The protein below binds the small molecule below.
Small molecule (SMILES): CC(=O)N[C@H]1[C@H](O[C@H]2[C@H](O)[C@@H](NC(C)=O)CO[C@@H]2CO)O[C@H](CO)[C@@H](O[C@@H]2O[C@H](CO[C@H]3O[C@H](CO)[C@@H](O)[C@H](O)[C@@H]3O)[C@@H](O)[C@H](O[C@H]3O[C@H](CO)[C@@H](O)[C@H](O)[C@@H]3O)[C@@H]2O)[C@@H]1O

Binding-site contacts:
Ligand atom C6 contacts residue NAG1 of chain 1.AB at 3.8 Å.
Ligand atom O5 contacts residue SER357 of chain 1.G at 4.3 Å.
Ligand atom O4 contacts residue NAG2 of chain 1.YA at 4.2 Å.
Ligand atom C8 contacts residue NAG1 of chain 1.YA at 3.6 Å.
Ligand atom C8 contacts residue NAG1 of chain 1.AB at 3.7 Å.
Ligand atom O4 contacts residue BMA3 of chain 1.YA at 4.4 Å.
Ligand atom O3 contacts residue NAG1 of chain 1.YA at 4.5 Å.
Ligand atom N2 contacts residue NAG1 of chain 1.YA at 3.1 Å (h-bond).
Ligand atom O6 contacts residue NAG1 of chain 1.AB at 3.3 Å.
Ligand atom C1 contacts residue ASN355 of chain 1.G at 1.4 Å.
Ligand atom C7 contacts residue ASN355 of chain 1.G at 4.0 Å.
Ligand atom C7 contacts residue NAG1 of chain 1.YA at 3.8 Å.
Ligand atom O5 contacts residue ASN355 of chain 1.G at 2.2 Å (h-bond).
Ligand atom C2 contacts residue NAG1 of chain 1.YA at 4.0 Å.
Ligand atom O3 contacts residue NAG2 of chain 1.YA at 3.7 Å.
Ligand atom C5 contacts residue ASN355 of chain 1.G at 3.6 Å.
Ligand atom C4 contacts residue ASN355 of chain 1.G at 4.1 Å.
Ligand atom C5 contacts residue NAG2 of chain 1.YA at 4.5 Å.
Ligand atom C5 contacts residue SER357 of chain 1.G at 4.4 Å.
Ligand atom C3 contacts residue NAG1 of chain 1.YA at 4.3 Å.
Ligand atom C6 contacts residue NAG2 of chain 1.YA at 3.9 Å.
Ligand atom C4 contacts residue NAG2 of chain 1.YA at 4.1 Å.
Ligand atom C3 contacts residue ASN355 of chain 1.G at 3.8 Å.
Ligand atom C7 contacts residue NAG1 of chain 1.AB at 4.4 Å.
Ligand atom C1 contacts residue NAG1 of chain 1.YA at 4.2 Å.
Ligand atom O7 contacts residue ASN355 of chain 1.G at 4.5 Å.
Ligand atom O5 contacts residue NAG2 of chain 1.YA at 4.1 Å.
Ligand atom O7 contacts residue NAG1 of chain 1.YA at 3.3 Å (h-bond).
Ligand atom C1 contacts residue SER357 of chain 1.G at 4.2 Å.
Ligand atom C5 contacts residue NAG1 of chain 1.AB at 4.3 Å.
Ligand atom C2 contacts residue ASN355 of chain 1.G at 2.4 Å.
Ligand atom C6 contacts residue BMA3 of chain 1.YA at 4.5 Å.
Ligand atom N2 contacts residue ASN355 of chain 1.G at 3.0 Å (h-bond).

Sequence of chain 1.G:
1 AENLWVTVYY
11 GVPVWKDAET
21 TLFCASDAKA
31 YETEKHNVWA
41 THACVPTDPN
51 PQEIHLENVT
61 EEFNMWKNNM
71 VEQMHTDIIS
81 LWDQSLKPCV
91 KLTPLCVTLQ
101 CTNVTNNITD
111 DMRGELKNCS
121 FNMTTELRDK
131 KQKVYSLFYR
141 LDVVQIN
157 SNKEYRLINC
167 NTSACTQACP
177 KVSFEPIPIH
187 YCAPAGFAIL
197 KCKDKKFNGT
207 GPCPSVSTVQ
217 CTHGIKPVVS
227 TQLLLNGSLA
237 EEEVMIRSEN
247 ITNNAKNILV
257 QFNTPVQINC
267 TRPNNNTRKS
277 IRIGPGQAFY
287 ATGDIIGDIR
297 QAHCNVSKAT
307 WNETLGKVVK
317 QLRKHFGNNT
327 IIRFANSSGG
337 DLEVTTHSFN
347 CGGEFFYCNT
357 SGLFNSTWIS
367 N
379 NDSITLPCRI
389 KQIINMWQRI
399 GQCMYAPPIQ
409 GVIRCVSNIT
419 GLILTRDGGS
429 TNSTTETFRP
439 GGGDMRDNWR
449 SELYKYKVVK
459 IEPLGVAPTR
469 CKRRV